A protein and the small-molecule ligand that binds it are described below.
Small molecule (SMILES): CC(=O)N[C@H]1[C@H](O[C@H]2[C@H](O)[C@@H](NC(C)=O)CO[C@@H]2CO)O[C@H](CO)[C@@H](O)[C@@H]1O

Sequence of chain 1.C:
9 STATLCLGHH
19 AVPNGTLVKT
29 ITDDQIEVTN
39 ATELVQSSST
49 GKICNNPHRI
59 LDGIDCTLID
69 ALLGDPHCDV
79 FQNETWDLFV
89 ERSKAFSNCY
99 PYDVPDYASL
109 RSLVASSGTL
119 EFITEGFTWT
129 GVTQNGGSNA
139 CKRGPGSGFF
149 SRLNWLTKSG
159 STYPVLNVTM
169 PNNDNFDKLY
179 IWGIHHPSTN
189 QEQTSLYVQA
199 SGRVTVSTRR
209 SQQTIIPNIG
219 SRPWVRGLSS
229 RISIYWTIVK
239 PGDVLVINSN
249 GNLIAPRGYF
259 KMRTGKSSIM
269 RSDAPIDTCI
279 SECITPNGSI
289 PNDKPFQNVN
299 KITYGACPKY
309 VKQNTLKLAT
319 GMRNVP

Binding-site contacts:
Ligand atom O5 contacts residue PHE120 of chain 1.C at 4.2 Å.
Ligand atom C6 contacts residue PHE120 of chain 1.C at 4.2 Å (hydrophobic).
Ligand atom O7 contacts residue ASN81 of chain 1.C at 3.7 Å.
Ligand atom C7 contacts residue ASN81 of chain 1.C at 3.9 Å.
Ligand atom O3 contacts residue ILE121 of chain 1.C at 3.1 Å.
Ligand atom C1 contacts residue PHE120 of chain 1.C at 3.6 Å (hydrophobic).
Ligand atom O5 contacts residue ASN81 of chain 1.C at 2.4 Å (h-bond).
Ligand atom C2 contacts residue ASN81 of chain 1.C at 2.1 Å.
Ligand atom C3 contacts residue ASN81 of chain 1.C at 3.2 Å.
Ligand atom C2 contacts residue PHE120 of chain 1.C at 4.0 Å (hydrophobic).
Ligand atom C6 contacts residue GLU119 of chain 1.C at 3.9 Å.
Ligand atom C7 contacts residue ARG150 of chain 1.C at 4.3 Å.
Ligand atom C5 contacts residue ILE121 of chain 1.C at 3.7 Å (hydrophobic).
Ligand atom O7 contacts residue ARG150 of chain 1.C at 4.4 Å.
Ligand atom C3 contacts residue ILE121 of chain 1.C at 4.4 Å (hydrophobic).
Ligand atom C5 contacts residue ASN81 of chain 1.C at 3.6 Å.
Ligand atom O7 contacts residue GLN80 of chain 1.C at 4.1 Å.
Ligand atom O3 contacts residue ASN81 of chain 1.C at 3.2 Å (h-bond).
Ligand atom C7 contacts residue PHE120 of chain 1.C at 4.1 Å (hydrophobic).
Ligand atom N2 contacts residue ASN81 of chain 1.C at 3.2 Å (h-bond).
Ligand atom C8 contacts residue PHE120 of chain 1.C at 4.2 Å (hydrophobic).
Ligand atom C6 contacts residue ILE121 of chain 1.C at 3.7 Å (hydrophobic).
Ligand atom N2 contacts residue PHE120 of chain 1.C at 3.4 Å (h-bond).
Ligand atom O5 contacts residue GLU119 of chain 1.C at 4.2 Å.
Ligand atom O6 contacts residue THR122 of chain 1.C at 3.3 Å (h-bond).
Ligand atom C1 contacts residue ASN81 of chain 1.C at 1.5 Å.
Ligand atom O5 contacts residue ILE121 of chain 1.C at 4.0 Å.
Ligand atom O6 contacts residue GLU119 of chain 1.C at 3.7 Å.
Ligand atom C6 contacts residue THR122 of chain 1.C at 3.5 Å.
Ligand atom C8 contacts residue THR122 of chain 1.C at 4.0 Å.
Ligand atom C4 contacts residue ASN81 of chain 1.C at 3.8 Å.
Ligand atom C8 contacts residue ARG150 of chain 1.C at 3.5 Å.
Ligand atom O6 contacts residue PHE120 of chain 1.C at 4.4 Å.